Binding-site contacts:
Ligand atom C8 contacts residue GLY75 of chain 41.F at 2.5 Å.
Ligand atom C8 contacts residue LYS76 of chain 41.F at 4.0 Å.
Ligand atom O7 contacts residue ASN96 of chain 41.F at 3.4 Å (h-bond).
Ligand atom C8 contacts residue ASN77 of chain 41.F at 3.7 Å.
Ligand atom C7 contacts residue NAG1 of chain 41.K at 4.3 Å.
Ligand atom O5 contacts residue ASN96 of chain 41.F at 2.2 Å (h-bond).
Ligand atom C1 contacts residue ASN96 of chain 41.F at 1.4 Å.
Ligand atom N2 contacts residue GLY75 of chain 41.F at 2.6 Å (h-bond).
Ligand atom C3 contacts residue GLY75 of chain 41.F at 4.4 Å.
Ligand atom C7 contacts residue GLY75 of chain 41.F at 2.9 Å.
Ligand atom N2 contacts residue ASN96 of chain 41.F at 3.1 Å (h-bond).
Ligand atom O7 contacts residue GLY75 of chain 41.F at 4.0 Å.
Ligand atom C4 contacts residue ASN96 of chain 41.F at 4.2 Å.
Ligand atom C7 contacts residue ASN77 of chain 41.F at 3.8 Å.
Ligand atom O7 contacts residue NAG1 of chain 41.K at 3.4 Å.
Ligand atom C3 contacts residue ASN96 of chain 41.F at 3.8 Å.
Ligand atom C1 contacts residue GLY75 of chain 41.F at 3.9 Å.
Ligand atom O7 contacts residue ASN77 of chain 41.F at 3.4 Å (h-bond).
Ligand atom C2 contacts residue ASN96 of chain 41.F at 2.6 Å.
Ligand atom C2 contacts residue GLY75 of chain 41.F at 3.8 Å.
Ligand atom C7 contacts residue ASN96 of chain 41.F at 3.5 Å.
Ligand atom C8 contacts residue NAG1 of chain 41.K at 4.3 Å.
Ligand atom C5 contacts residue ASN96 of chain 41.F at 3.5 Å.

Sequence of chain 41.F:
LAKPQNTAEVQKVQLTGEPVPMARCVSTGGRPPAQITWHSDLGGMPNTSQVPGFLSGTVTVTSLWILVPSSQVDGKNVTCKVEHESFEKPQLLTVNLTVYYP

This protein binds this small molecule.
Small molecule (SMILES): CC(=O)N[C@H]1[C@H](O[C@H]2[C@H](O)[C@@H](NC(C)=O)CO[C@@H]2CO)O[C@H](CO)[C@@H](O[C@@H]2O[C@H](CO)[C@@H](O)[C@H](O)[C@@H]2O)[C@@H]1O